This protein binds this small molecule.
Small molecule (SMILES): CC(C)CCC[C@@H](C)[C@H]1CC[C@H]2[C@@H]3CC=C4C[C@@H](O)CC[C@]4(C)[C@H]3CC[C@]12C

Sequence of chain 1.B:
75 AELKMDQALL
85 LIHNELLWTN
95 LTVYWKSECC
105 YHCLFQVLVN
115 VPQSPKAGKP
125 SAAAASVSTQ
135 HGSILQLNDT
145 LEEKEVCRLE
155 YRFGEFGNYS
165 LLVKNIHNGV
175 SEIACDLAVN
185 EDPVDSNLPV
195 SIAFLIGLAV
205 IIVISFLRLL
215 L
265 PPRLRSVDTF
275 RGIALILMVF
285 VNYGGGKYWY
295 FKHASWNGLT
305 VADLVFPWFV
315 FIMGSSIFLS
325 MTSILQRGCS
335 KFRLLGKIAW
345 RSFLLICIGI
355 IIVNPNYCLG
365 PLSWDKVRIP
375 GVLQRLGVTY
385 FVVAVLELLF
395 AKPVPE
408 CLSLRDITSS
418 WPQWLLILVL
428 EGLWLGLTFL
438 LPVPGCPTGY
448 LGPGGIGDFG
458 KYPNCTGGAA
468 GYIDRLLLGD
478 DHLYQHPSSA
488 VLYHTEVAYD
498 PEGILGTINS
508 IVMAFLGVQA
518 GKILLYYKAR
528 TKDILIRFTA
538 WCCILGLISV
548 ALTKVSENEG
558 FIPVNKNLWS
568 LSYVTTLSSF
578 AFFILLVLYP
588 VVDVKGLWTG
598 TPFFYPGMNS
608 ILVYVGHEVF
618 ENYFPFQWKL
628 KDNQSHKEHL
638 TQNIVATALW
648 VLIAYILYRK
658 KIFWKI

Binding-site contacts:
Ligand atom C19 contacts residue LEU437 of chain 1.B at 3.5 Å (hydrophobic).
Ligand atom C10 contacts residue LEU437 of chain 1.B at 4.3 Å (hydrophobic).
Ligand atom C27 contacts residue LEU430 of chain 1.B at 4.2 Å (hydrophobic).
Ligand atom C6 contacts residue PRO439 of chain 1.B at 3.8 Å (hydrophobic).
Ligand atom C5 contacts residue PRO439 of chain 1.B at 4.0 Å (hydrophobic).
Ligand atom C6 contacts residue LEU438 of chain 1.B at 4.4 Å (hydrophobic).
Ligand atom C22 contacts residue GLY429 of chain 1.B at 4.5 Å.
Ligand atom C27 contacts residue VAL426 of chain 1.B at 3.8 Å (hydrophobic).
Ligand atom C24 contacts residue LEU430 of chain 1.B at 3.8 Å (hydrophobic).
Ligand atom C18 contacts residue GLY433 of chain 1.B at 3.6 Å.
Ligand atom C4 contacts residue LEU437 of chain 1.B at 4.1 Å (hydrophobic).
Ligand atom C15 contacts residue OCT1 of chain 1.DB at 4.5 Å.
Ligand atom C23 contacts residue LEU430 of chain 1.B at 4.2 Å (hydrophobic).
Ligand atom C4 contacts residue PRO439 of chain 1.B at 3.6 Å (hydrophobic).
Ligand atom C7 contacts residue OCT1 of chain 1.DB at 4.1 Å.
Ligand atom C8 contacts residue LEU437 of chain 1.B at 4.5 Å (hydrophobic).
Ligand atom C23 contacts residue GLY429 of chain 1.B at 4.2 Å.
Ligand atom C15 contacts residue GLY433 of chain 1.B at 4.3 Å.
Ligand atom C16 contacts residue LEU430 of chain 1.B at 4.2 Å (hydrophobic).
Ligand atom C7 contacts residue LEU438 of chain 1.B at 4.3 Å (hydrophobic).
Ligand atom C18 contacts residue LEU437 of chain 1.B at 3.5 Å (hydrophobic).
Ligand atom C6 contacts residue LEU437 of chain 1.B at 4.1 Å (hydrophobic).
Ligand atom C22 contacts residue LEU430 of chain 1.B at 4.1 Å (hydrophobic).
Ligand atom C16 contacts residue LEU434 of chain 1.B at 4.5 Å (hydrophobic).
Ligand atom C24 contacts residue VAL426 of chain 1.B at 4.0 Å (hydrophobic).
Ligand atom C25 contacts residue LEU430 of chain 1.B at 4.2 Å (hydrophobic).
Ligand atom C5 contacts residue LEU437 of chain 1.B at 3.9 Å (hydrophobic).
Ligand atom C24 contacts residue GLY429 of chain 1.B at 4.2 Å.
Ligand atom C15 contacts residue LEU434 of chain 1.B at 3.9 Å (hydrophobic).
Ligand atom C6 contacts residue OCT1 of chain 1.DB at 3.8 Å.